Sequence of chain 1.D:
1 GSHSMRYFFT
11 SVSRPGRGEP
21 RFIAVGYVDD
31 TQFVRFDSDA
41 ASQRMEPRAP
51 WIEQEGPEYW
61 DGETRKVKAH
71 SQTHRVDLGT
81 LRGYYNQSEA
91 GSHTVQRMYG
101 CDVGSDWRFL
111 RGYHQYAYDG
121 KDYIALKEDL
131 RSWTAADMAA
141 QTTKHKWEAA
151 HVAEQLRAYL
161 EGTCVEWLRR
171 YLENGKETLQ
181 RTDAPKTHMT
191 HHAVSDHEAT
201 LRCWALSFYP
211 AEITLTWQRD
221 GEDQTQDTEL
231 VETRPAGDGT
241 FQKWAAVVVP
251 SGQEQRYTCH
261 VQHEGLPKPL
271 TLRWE

Binding-site contacts:
Ligand atom O contacts residue TYR159 of chain 1.D at 2.9 Å (h-bond).
Ligand atom CD contacts residue ARG65 of chain 1.D at 3.5 Å.
Ligand atom CD1 contacts residue GLU63 of chain 1.D at 3.4 Å.
Ligand atom CE1 contacts residue TRP167 of chain 1.D at 3.4 Å (hydrophobic).
Ligand atom N contacts residue TYR171 of chain 1.D at 2.6 Å (h-bond).
Ligand atom CD2 contacts residue TYR99 of chain 1.D at 3.5 Å (hydrophobic).
Ligand atom CG contacts residue GLU63 of chain 1.D at 3.5 Å.
Ligand atom NE2 contacts residue GLN155 of chain 1.D at 3.3 Å (h-bond).
Ligand atom CG2 contacts residue ASP77 of chain 1.D at 3.5 Å.
Ligand atom OXT contacts residue THR143 of chain 1.D at 2.7 Å (h-bond).
Ligand atom CE contacts residue LEU156 of chain 1.D at 3.2 Å (hydrophobic).
Ligand atom O contacts residue LYS146 of chain 1.D at 2.8 Å (salt-bridge).
Ligand atom CA contacts residue ASP77 of chain 1.D at 3.4 Å.
Ligand atom O contacts residue THR80 of chain 1.D at 3.4 Å.
Ligand atom N contacts residue TYR99 of chain 1.D at 3.1 Å (h-bond).
Ligand atom CB contacts residue GLU63 of chain 1.D at 3.5 Å.
Ligand atom OXT contacts residue TYR84 of chain 1.D at 2.7 Å (h-bond).
Ligand atom CD1 contacts residue TRP167 of chain 1.D at 3.3 Å (hydrophobic).
Ligand atom O contacts residue LYS66 of chain 1.D at 2.6 Å (salt-bridge).
Ligand atom CD1 contacts residue MET45 of chain 1.D at 3.4 Å (hydrophobic).
Ligand atom OXT contacts residue LYS146 of chain 1.D at 3.4 Å.
Ligand atom CG1 contacts residue TYR116 of chain 1.D at 3.5 Å (hydrophobic).
Ligand atom CA contacts residue GLU63 of chain 1.D at 3.5 Å.
Ligand atom N contacts residue GLU63 of chain 1.D at 2.8 Å (salt-bridge).
Ligand atom CB contacts residue TYR99 of chain 1.D at 3.4 Å (hydrophobic).
Ligand atom NZ contacts residue GLN155 of chain 1.D at 2.7 Å (h-bond).
Ligand atom CD contacts residue GLN155 of chain 1.D at 3.0 Å.
Ligand atom N contacts residue ASP77 of chain 1.D at 3.1 Å (salt-bridge).
Ligand atom CB contacts residue THR143 of chain 1.D at 3.4 Å.
Ligand atom CB contacts residue TRP167 of chain 1.D at 3.4 Å (hydrophobic).
Ligand atom CG2 contacts residue HIS70 of chain 1.D at 3.3 Å.
Ligand atom CG contacts residue GLN155 of chain 1.D at 3.5 Å.
Ligand atom O contacts residue TRP147 of chain 1.D at 2.7 Å (h-bond).
Ligand atom OE1 contacts residue ARG65 of chain 1.D at 3.2 Å (salt-bridge).
Ligand atom C contacts residue LYS66 of chain 1.D at 3.5 Å.
Ligand atom O contacts residue THR73 of chain 1.D at 3.2 Å (h-bond).
Ligand atom N contacts residue TYR7 of chain 1.D at 2.7 Å (h-bond).
Ligand atom OE2 contacts residue ARG65 of chain 1.D at 3.0 Å (salt-bridge).
Ligand atom O contacts residue HIS70 of chain 1.D at 3.1 Å (h-bond).
Ligand atom NZ contacts residue LEU156 of chain 1.D at 3.5 Å.

The small molecule below binds the protein below.
Small molecule (SMILES): CC(C)C[C@H](NC(=O)[C@@H](N)Cc1ccc(O)cc1)C(=O)N[C@@H](CCCCN)C(=O)N[C@@H](CCC(=O)O)C(=O)N1C=CC[C@H]1C(=O)N[C@H](C(=O)N[C@@H](CC1=NC=NC1)C(=O)NCC(=O)N[C@H](C(=O)O)C(C)C)C(C)C